Sequence of chain 1.A:
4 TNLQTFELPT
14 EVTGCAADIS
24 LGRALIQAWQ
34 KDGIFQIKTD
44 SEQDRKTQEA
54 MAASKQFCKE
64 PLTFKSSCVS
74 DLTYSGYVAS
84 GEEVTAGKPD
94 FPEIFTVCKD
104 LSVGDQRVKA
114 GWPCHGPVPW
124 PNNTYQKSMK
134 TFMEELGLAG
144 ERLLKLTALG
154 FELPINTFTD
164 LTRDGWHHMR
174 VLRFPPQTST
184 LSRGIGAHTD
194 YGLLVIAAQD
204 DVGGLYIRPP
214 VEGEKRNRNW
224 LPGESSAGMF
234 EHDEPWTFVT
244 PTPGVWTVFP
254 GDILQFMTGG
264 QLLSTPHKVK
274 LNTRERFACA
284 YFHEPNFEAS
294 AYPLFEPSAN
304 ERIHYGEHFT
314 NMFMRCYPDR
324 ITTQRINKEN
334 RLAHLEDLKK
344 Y

This protein binds this small molecule.
Small molecule (SMILES): NC(=[NH2+])NCCC[C@H](N)C(=O)O

Binding-site contacts:
Ligand atom NE contacts residue TYR194 of chain 1.A at 3.5 Å (h-bond).
Ligand atom CA contacts residue CYS319 of chain 1.A at 3.4 Å (hydrophobic).
Ligand atom NH1 contacts residue TYR194 of chain 1.A at 3.7 Å.
Ligand atom CG contacts residue HIS191 of chain 1.A at 3.5 Å.
Ligand atom CD contacts residue HIS191 of chain 1.A at 3.4 Å.
Ligand atom O contacts residue ARG318 of chain 1.A at 2.9 Å (salt-bridge).
Ligand atom N contacts residue VAL87 of chain 1.A at 3.0 Å (h-bond).
Ligand atom C contacts residue CYS319 of chain 1.A at 3.8 Å (hydrophobic).
Ligand atom CA contacts residue GLU86 of chain 1.A at 3.4 Å.
Ligand atom CD contacts residue ARG173 of chain 1.A at 3.8 Å.
Ligand atom CB contacts residue TYR194 of chain 1.A at 3.9 Å (hydrophobic).
Ligand atom CD contacts residue AKG1 of chain 1.D at 3.8 Å.
Ligand atom CB contacts residue THR88 of chain 1.A at 3.4 Å.
Ligand atom NH2 contacts residue ASP193 of chain 1.A at 3.0 Å (salt-bridge).
Ligand atom CA contacts residue TYR194 of chain 1.A at 3.2 Å (hydrophobic).
Ligand atom N contacts residue CYS319 of chain 1.A at 3.4 Å (h-bond).
Ligand atom CG contacts residue THR88 of chain 1.A at 3.6 Å.
Ligand atom CZ contacts residue GLU86 of chain 1.A at 3.8 Å.
Ligand atom CB contacts residue HIS191 of chain 1.A at 3.5 Å.
Ligand atom NH1 contacts residue PHE316 of chain 1.A at 3.5 Å.
Ligand atom CA contacts residue THR88 of chain 1.A at 3.6 Å.
Ligand atom NH1 contacts residue GLU86 of chain 1.A at 3.9 Å.
Ligand atom NE contacts residue GLU86 of chain 1.A at 2.9 Å (salt-bridge).
Ligand atom CD contacts residue ASP193 of chain 1.A at 3.6 Å.
Ligand atom O contacts residue TYR194 of chain 1.A at 2.6 Å (h-bond).
Ligand atom N contacts residue GLU86 of chain 1.A at 2.7 Å (salt-bridge).
Ligand atom OXT contacts residue ARG318 of chain 1.A at 3.3 Å (salt-bridge).
Ligand atom CZ contacts residue TYR194 of chain 1.A at 3.4 Å (hydrophobic).
Ligand atom CZ contacts residue ARG173 of chain 1.A at 3.5 Å.
Ligand atom NH2 contacts residue ARG173 of chain 1.A at 3.8 Å.
Ligand atom CD contacts residue GLU86 of chain 1.A at 3.7 Å.
Ligand atom CG contacts residue GLU86 of chain 1.A at 3.5 Å.
Ligand atom NH1 contacts residue ARG173 of chain 1.A at 3.5 Å (salt-bridge).
Ligand atom C contacts residue ARG318 of chain 1.A at 3.7 Å.
Ligand atom OXT contacts residue VAL87 of chain 1.A at 3.7 Å.
Ligand atom NH1 contacts residue CYS319 of chain 1.A at 3.7 Å.
Ligand atom C contacts residue TYR194 of chain 1.A at 3.2 Å (hydrophobic).
Ligand atom NE contacts residue ARG173 of chain 1.A at 3.4 Å (salt-bridge).
Ligand atom NH2 contacts residue TYR194 of chain 1.A at 3.6 Å.
Ligand atom N contacts residue THR88 of chain 1.A at 2.8 Å (h-bond).